The small molecule below binds the protein below.
Small molecule (SMILES): CC(=O)N[C@H]1[C@H](O[C@H]2[C@H](O)[C@@H](NC(C)=O)CO[C@@H]2CO)O[C@H](CO)[C@@H](O[C@H]2O[C@H](CO)[C@@H](O)[C@H](O)[C@@H]2O)[C@@H]1O

Binding-site contacts:
Ligand atom O7 contacts residue HIS1101 of chain 1.C at 3.2 Å (h-bond).
Ligand atom O6 contacts residue PHE1103 of chain 1.C at 4.4 Å.
Ligand atom O5 contacts residue PHE1103 of chain 1.C at 3.5 Å.
Ligand atom C3 contacts residue HIS1101 of chain 1.C at 3.6 Å.
Ligand atom O4 contacts residue HIS1101 of chain 1.C at 3.6 Å.
Ligand atom C7 contacts residue THR1100 of chain 1.C at 4.1 Å.
Ligand atom C3 contacts residue ASN1098 of chain 1.C at 3.8 Å.
Ligand atom C1 contacts residue THR1100 of chain 1.C at 3.7 Å.
Ligand atom C4 contacts residue ASN1098 of chain 1.C at 4.2 Å.
Ligand atom C7 contacts residue HIS1101 of chain 1.C at 3.5 Å.
Ligand atom C5 contacts residue HIS1101 of chain 1.C at 3.5 Å.
Ligand atom O5 contacts residue ASN1098 of chain 1.C at 2.2 Å (h-bond).
Ligand atom C5 contacts residue ASN1098 of chain 1.C at 3.6 Å.
Ligand atom O7 contacts residue ASN1098 of chain 1.C at 3.4 Å (h-bond).
Ligand atom C8 contacts residue ASN1098 of chain 1.C at 3.5 Å.
Ligand atom C8 contacts residue THR1100 of chain 1.C at 4.2 Å.
Ligand atom C1 contacts residue PHE1103 of chain 1.C at 4.2 Å (hydrophobic).
Ligand atom C7 contacts residue ASN1098 of chain 1.C at 3.4 Å.
Ligand atom N2 contacts residue ASN1098 of chain 1.C at 3.0 Å (h-bond).
Ligand atom N2 contacts residue THR1100 of chain 1.C at 3.1 Å (h-bond).
Ligand atom C1 contacts residue ASN1098 of chain 1.C at 1.4 Å.
Ligand atom O5 contacts residue HIS1101 of chain 1.C at 4.0 Å.
Ligand atom C3 contacts residue THR1100 of chain 1.C at 3.7 Å.
Ligand atom C6 contacts residue PHE1103 of chain 1.C at 3.6 Å (hydrophobic).
Ligand atom N2 contacts residue HIS1101 of chain 1.C at 4.4 Å.
Ligand atom C2 contacts residue HIS1101 of chain 1.C at 4.1 Å.
Ligand atom C2 contacts residue ASN1098 of chain 1.C at 2.5 Å.
Ligand atom C4 contacts residue HIS1101 of chain 1.C at 4.0 Å.
Ligand atom C8 contacts residue HIS1101 of chain 1.C at 3.6 Å.
Ligand atom C2 contacts residue THR1100 of chain 1.C at 3.6 Å.
Ligand atom C1 contacts residue HIS1101 of chain 1.C at 3.7 Å.
Ligand atom C5 contacts residue PHE1103 of chain 1.C at 3.8 Å (hydrophobic).

Sequence of chain 1.C:
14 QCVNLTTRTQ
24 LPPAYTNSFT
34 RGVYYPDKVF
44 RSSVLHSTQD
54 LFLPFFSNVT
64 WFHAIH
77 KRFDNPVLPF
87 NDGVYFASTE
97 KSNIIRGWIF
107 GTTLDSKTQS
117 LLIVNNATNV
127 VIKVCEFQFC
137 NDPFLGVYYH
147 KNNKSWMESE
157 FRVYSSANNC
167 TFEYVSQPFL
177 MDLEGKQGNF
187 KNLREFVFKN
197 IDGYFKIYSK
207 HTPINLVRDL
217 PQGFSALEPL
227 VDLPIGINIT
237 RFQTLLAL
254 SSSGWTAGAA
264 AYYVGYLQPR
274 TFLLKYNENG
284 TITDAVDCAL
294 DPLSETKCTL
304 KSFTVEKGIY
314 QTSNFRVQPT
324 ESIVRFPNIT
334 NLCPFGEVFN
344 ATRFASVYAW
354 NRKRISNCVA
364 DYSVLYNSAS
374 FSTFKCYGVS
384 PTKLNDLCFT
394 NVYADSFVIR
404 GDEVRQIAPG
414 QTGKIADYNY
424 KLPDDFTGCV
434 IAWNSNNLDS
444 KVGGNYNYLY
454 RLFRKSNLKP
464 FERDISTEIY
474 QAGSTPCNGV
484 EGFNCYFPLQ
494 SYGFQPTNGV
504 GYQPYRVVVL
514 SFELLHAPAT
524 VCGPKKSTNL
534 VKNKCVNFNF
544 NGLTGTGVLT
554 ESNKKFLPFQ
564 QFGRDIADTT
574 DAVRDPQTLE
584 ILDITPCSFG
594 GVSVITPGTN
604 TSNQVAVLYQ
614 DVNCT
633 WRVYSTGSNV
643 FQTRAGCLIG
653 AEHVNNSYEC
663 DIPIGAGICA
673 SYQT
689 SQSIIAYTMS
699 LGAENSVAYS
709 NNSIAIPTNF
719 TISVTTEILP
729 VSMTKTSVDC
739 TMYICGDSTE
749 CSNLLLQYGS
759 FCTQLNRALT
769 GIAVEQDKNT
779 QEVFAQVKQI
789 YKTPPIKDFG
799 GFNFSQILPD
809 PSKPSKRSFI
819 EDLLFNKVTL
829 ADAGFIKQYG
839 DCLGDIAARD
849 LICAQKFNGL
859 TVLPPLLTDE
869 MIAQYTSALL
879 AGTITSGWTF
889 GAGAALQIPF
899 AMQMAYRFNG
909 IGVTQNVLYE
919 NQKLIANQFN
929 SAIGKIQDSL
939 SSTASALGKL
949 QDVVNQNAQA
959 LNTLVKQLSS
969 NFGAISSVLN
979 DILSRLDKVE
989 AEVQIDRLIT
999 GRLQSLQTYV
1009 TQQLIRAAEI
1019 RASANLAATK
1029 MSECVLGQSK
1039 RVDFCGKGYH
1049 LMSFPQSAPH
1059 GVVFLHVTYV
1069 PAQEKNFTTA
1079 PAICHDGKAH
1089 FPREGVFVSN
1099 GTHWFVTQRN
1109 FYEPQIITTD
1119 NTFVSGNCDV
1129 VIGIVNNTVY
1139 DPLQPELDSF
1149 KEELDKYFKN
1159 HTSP